Sequence of chain 20.E:
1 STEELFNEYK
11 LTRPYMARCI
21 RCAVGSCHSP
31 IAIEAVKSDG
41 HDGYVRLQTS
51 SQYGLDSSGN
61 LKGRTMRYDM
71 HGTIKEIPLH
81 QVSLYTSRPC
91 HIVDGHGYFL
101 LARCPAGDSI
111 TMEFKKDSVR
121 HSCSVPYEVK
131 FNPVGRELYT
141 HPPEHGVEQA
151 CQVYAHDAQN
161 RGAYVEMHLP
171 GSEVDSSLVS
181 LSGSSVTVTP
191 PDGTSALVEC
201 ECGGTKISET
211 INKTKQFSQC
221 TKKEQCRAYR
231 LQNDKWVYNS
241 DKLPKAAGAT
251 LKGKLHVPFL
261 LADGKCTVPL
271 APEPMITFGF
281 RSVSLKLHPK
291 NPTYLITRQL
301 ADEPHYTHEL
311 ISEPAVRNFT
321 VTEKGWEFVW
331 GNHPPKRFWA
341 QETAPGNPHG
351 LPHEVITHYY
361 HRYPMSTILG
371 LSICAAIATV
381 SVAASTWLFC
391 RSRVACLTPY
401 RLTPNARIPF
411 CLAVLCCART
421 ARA

Binding-site contacts:
Ligand atom O6 contacts residue SER284 of chain 20.E at 2.9 Å (h-bond).
Ligand atom C5 contacts residue SER284 of chain 20.E at 4.5 Å.
Ligand atom O6 contacts residue ASN318 of chain 20.E at 3.3 Å.
Ligand atom O4 contacts residue ASN318 of chain 20.E at 4.4 Å.
Ligand atom C6 contacts residue SER284 of chain 20.E at 3.2 Å.
Ligand atom O5 contacts residue SER284 of chain 20.E at 4.4 Å.
Ligand atom C6 contacts residue ASN318 of chain 20.E at 3.3 Å.

The protein below binds the small molecule below.
Small molecule (SMILES): CC(=O)N[C@@H]1[C@@H](O)[C@H](O)[C@@H](CO)O[C@H]1O